Sequence of chain 1.A:
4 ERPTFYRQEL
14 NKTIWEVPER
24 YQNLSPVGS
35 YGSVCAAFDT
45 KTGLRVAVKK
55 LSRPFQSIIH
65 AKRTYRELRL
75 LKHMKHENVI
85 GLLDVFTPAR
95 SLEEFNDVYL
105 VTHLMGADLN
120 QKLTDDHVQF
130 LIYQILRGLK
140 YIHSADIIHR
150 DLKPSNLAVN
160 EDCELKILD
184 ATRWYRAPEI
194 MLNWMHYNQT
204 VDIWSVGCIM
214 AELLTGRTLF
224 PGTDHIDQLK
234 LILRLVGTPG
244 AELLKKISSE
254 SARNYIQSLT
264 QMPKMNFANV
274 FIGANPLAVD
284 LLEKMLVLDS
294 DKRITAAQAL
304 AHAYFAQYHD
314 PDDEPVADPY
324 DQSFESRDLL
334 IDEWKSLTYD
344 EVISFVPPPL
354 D

Binding-site contacts:
Ligand atom CAP contacts residue TRP197 of chain 1.A at 3.4 Å (hydrophobic).
Ligand atom CAJ contacts residue LEU246 of chain 1.A at 3.8 Å (hydrophobic).
Ligand atom CAI contacts residue TRP197 of chain 1.A at 3.2 Å (hydrophobic).
Ligand atom CAC contacts residue LEU195 of chain 1.A at 3.1 Å (hydrophobic).
Ligand atom CAO contacts residue TRP197 of chain 1.A at 3.4 Å (hydrophobic).
Ligand atom CAF contacts residue ILE250 of chain 1.A at 3.9 Å (hydrophobic).
Ligand atom CAB contacts residue ALA255 of chain 1.A at 3.8 Å (hydrophobic).
Ligand atom CAI contacts residue LYS249 of chain 1.A at 3.5 Å.
Ligand atom CAG contacts residue ASP292 of chain 1.A at 3.6 Å.
Ligand atom C6 contacts residue GLU192 of chain 1.A at 3.9 Å.
Ligand atom CAG contacts residue TRP197 of chain 1.A at 4.0 Å (hydrophobic).
Ligand atom CAD contacts residue SER252 of chain 1.A at 3.5 Å.
Ligand atom CAK contacts residue LEU195 of chain 1.A at 3.6 Å (hydrophobic).
Ligand atom CAB contacts residue SER252 of chain 1.A at 3.4 Å.
Ligand atom CAG contacts residue LEU246 of chain 1.A at 3.8 Å (hydrophobic).
Ligand atom CAC contacts residue ALA255 of chain 1.A at 3.7 Å (hydrophobic).
Ligand atom CAC contacts residue TRP197 of chain 1.A at 3.8 Å (hydrophobic).
Ligand atom NAA contacts residue ASP294 of chain 1.A at 3.2 Å (salt-bridge).
Ligand atom N3 contacts residue TRP197 of chain 1.A at 3.3 Å.
Ligand atom CAK contacts residue GLU192 of chain 1.A at 3.8 Å.
Ligand atom CAU contacts residue LEU195 of chain 1.A at 3.5 Å (hydrophobic).
Ligand atom NAN contacts residue GLU192 of chain 1.A at 3.6 Å.
Ligand atom CAE contacts residue TRP197 of chain 1.A at 3.4 Å (hydrophobic).
Ligand atom CAB contacts residue LEU195 of chain 1.A at 4.0 Å (hydrophobic).
Ligand atom CAD contacts residue TRP197 of chain 1.A at 3.7 Å (hydrophobic).
Ligand atom CAH contacts residue LEU246 of chain 1.A at 3.4 Å (hydrophobic).
Ligand atom CAO contacts residue LYS249 of chain 1.A at 4.0 Å.
Ligand atom NAA contacts residue LYS249 of chain 1.A at 3.7 Å.
Ligand atom CAJ contacts residue LEU195 of chain 1.A at 3.6 Å (hydrophobic).
Ligand atom C2 contacts residue TRP197 of chain 1.A at 3.5 Å (hydrophobic).
Ligand atom CAF contacts residue SER251 of chain 1.A at 3.9 Å.
Ligand atom CAF contacts residue TRP197 of chain 1.A at 3.2 Å (hydrophobic).
Ligand atom C5 contacts residue TRP197 of chain 1.A at 3.9 Å (hydrophobic).
Ligand atom CAK contacts residue PRO191 of chain 1.A at 3.8 Å (hydrophobic).
Ligand atom CAD contacts residue SER251 of chain 1.A at 3.7 Å.
Ligand atom CAU contacts residue GLU192 of chain 1.A at 3.9 Å.
Ligand atom NAA contacts residue TRP197 of chain 1.A at 3.8 Å.
Ligand atom C4 contacts residue TRP197 of chain 1.A at 3.6 Å (hydrophobic).
Ligand atom CAK contacts residue LEU291 of chain 1.A at 3.9 Å (hydrophobic).
Ligand atom CAE contacts residue LEU195 of chain 1.A at 4.0 Å (hydrophobic).

A small-molecule ligand and the protein it binds are described below.
Small molecule (SMILES): Nc1ccc2c(NC3CC3)nc(-c3ccccc3)nc2c1